Binding-site contacts:
Ligand atom N6 contacts residue LYS18 of chain 1.A at 2.8 Å (salt-bridge).
Ligand atom OP1 contacts residue ARG128 of chain 1.A at 3.0 Å (salt-bridge).
Ligand atom N1 contacts residue C4 of chain 1.C at 3.1 Å (h-bond).
Ligand atom O4 contacts residue LYS164 of chain 1.A at 2.6 Å (salt-bridge).
Ligand atom O6 contacts residue C4 of chain 1.C at 2.6 Å (h-bond).
Ligand atom N2 contacts residue C5 of chain 1.C at 2.7 Å (h-bond).
Ligand atom OP1 contacts residue ASP114 of chain 1.A at 3.2 Å (salt-bridge).
Ligand atom O5' contacts residue ASP109 of chain 1.A at 3.2 Å (salt-bridge).
Ligand atom C5' contacts residue ASP109 of chain 1.A at 3.2 Å.
Ligand atom O2 contacts residue VAL181 of chain 1.A at 3.2 Å.
Ligand atom C2 contacts residue LEU163 of chain 1.A at 3.1 Å (hydrophobic).
Ligand atom OP2 contacts residue THR115 of chain 1.A at 2.5 Å (h-bond).
Ligand atom OP2 contacts residue ALA116 of chain 1.A at 3.2 Å.
Ligand atom O3' contacts residue SER301 of chain 1.A at 3.2 Å.
Ligand atom OP1 contacts residue ASP109 of chain 1.A at 3.0 Å (salt-bridge).
Ligand atom O2 contacts residue C4 of chain 1.C at 3.0 Å (h-bond).
Ligand atom OP2 contacts residue ASP109 of chain 1.A at 3.1 Å.
Ligand atom N3 contacts residue G3 of chain 1.C at 3.1 Å (h-bond).
Ligand atom N2 contacts residue C6 of chain 1.C at 2.9 Å (h-bond).
Ligand atom C2 contacts residue C5 of chain 1.C at 3.0 Å.
Ligand atom N1 contacts residue C6 of chain 1.C at 3.1 Å (h-bond).
Ligand atom O5' contacts residue SER301 of chain 1.A at 2.8 Å (h-bond).
Ligand atom C2 contacts residue C6 of chain 1.C at 2.9 Å.
Ligand atom N2 contacts residue TYR336 of chain 1.A at 3.1 Å (h-bond).
Ligand atom O2' contacts residue GLY216 of chain 1.A at 2.8 Å (h-bond).
Ligand atom N2 contacts residue THR303 of chain 1.A at 3.1 Å.
Ligand atom O2' contacts residue SER301 of chain 1.A at 2.5 Å (h-bond).
Ligand atom O6 contacts residue C6 of chain 1.C at 3.2 Å (h-bond).
Ligand atom N2 contacts residue SER304 of chain 1.A at 2.7 Å (h-bond).
Ligand atom O2' contacts residue VAL215 of chain 1.A at 3.3 Å.
Ligand atom OP1 contacts residue ARG193 of chain 1.A at 3.0 Å.
Ligand atom OP2 contacts residue ARG193 of chain 1.A at 2.4 Å (salt-bridge).
Ligand atom O6 contacts residue C5 of chain 1.C at 3.2 Å (h-bond).
Ligand atom O2' contacts residue ASN218 of chain 1.A at 3.2 Å (h-bond).
Ligand atom N1 contacts residue C5 of chain 1.C at 2.9 Å (h-bond).
Ligand atom OP2 contacts residue ARG128 of chain 1.A at 2.8 Å (salt-bridge).
Ligand atom O3' contacts residue HIS204 of chain 1.A at 3.2 Å.
Ligand atom OP1 contacts residue LEU108 of chain 1.A at 3.0 Å.
Ligand atom O2 contacts residue G3 of chain 1.C at 3.0 Å (h-bond).
Ligand atom N4 contacts residue G2 of chain 1.C at 3.2 Å (h-bond).

A protein and the small-molecule ligand that binds it are described below.
Small molecule (SMILES): Nc1ccn([C@@H]2O[C@H](CO[P](=O)(O)O[C@H]3[C@@H](O)[C@H](n4ccc(N)nc4=O)O[C@@H]3CO[P](=O)(O)O[C@H]3[C@@H](O)[C@H](n4cnc5c(=O)nc(N)[nH]c54)O[C@@H]3CO[P](=O)(O)O[C@H]3[C@@H](O)[C@H](n4cnc5c(=O)nc(N)[nH]c54)O[C@@H]3CO[P](=O)(O)O[C@H]3[C@@H](O)[C@H](n4cnc5c(=O)nc(N)[nH]c54)O[C@@H]3CO[P](=O)(O)O[C@H]3[C@@H](O)[C@H](n4ccc(=O)[nH]c4=O)O[C@@H]3CO[P](=O)(O)O[C@H]3[C@@H](O)[C@H](n4cnc5c(N)ncnc54)O[C@@H]3COP(=O)=O)[C@@H](O)[C@H]2O)c(=O)n1

Sequence of chain 1.A:
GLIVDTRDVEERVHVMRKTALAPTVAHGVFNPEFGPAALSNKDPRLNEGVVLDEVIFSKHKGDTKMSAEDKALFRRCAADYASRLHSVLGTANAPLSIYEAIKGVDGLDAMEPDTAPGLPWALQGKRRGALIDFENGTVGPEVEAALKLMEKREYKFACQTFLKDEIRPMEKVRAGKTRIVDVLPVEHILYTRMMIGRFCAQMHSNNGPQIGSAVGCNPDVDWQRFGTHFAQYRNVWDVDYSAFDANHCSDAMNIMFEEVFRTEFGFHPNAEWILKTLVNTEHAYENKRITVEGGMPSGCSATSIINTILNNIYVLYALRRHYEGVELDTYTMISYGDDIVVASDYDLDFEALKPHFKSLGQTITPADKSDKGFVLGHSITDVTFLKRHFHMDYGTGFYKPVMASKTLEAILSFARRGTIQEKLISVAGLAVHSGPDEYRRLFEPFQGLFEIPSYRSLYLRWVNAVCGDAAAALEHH